The small molecule below binds the protein below.
Small molecule (SMILES): Nc1ncnc2c1ncn2[C@@H]1O[C@H](COP(=O)(O)OP(=O)(O)OP(O)(O)=S)[C@@H](O)[C@H]1O

Binding-site contacts:
Ligand atom C8 contacts residue TYR118 of chain 6.A at 3.5 Å (hydrophobic).
Ligand atom N3 contacts residue GLY281 of chain 6.A at 3.1 Å (h-bond).
Ligand atom O4' contacts residue TYR118 of chain 6.A at 3.3 Å (h-bond).
Ligand atom O1A contacts residue THR88 of chain 6.A at 3.5 Å.
Ligand atom C2' contacts residue TYR280 of chain 6.A at 3.5 Å (hydrophobic).
Ligand atom N6 contacts residue ASP115 of chain 6.A at 2.8 Å (salt-bridge).
Ligand atom C4 contacts residue TYR118 of chain 6.A at 3.6 Å (hydrophobic).
Ligand atom O3A contacts residue SER84 of chain 6.A at 3.2 Å.
Ligand atom N6 contacts residue TYR118 of chain 6.A at 3.6 Å.
Ligand atom O2B contacts residue THR88 of chain 6.A at 2.6 Å (h-bond).
Ligand atom C2 contacts residue GLY281 of chain 6.A at 3.5 Å.
Ligand atom O1B contacts residue GLY85 of chain 6.A at 3.0 Å (h-bond).
Ligand atom PB contacts residue LYS87 of chain 6.A at 3.6 Å.
Ligand atom PG contacts residue SER84 of chain 6.A at 3.6 Å.
Ligand atom O4' contacts residue THR89 of chain 6.A at 3.6 Å.
Ligand atom N7 contacts residue TYR118 of chain 6.A at 3.4 Å.
Ligand atom C5 contacts residue TYR118 of chain 6.A at 3.4 Å (hydrophobic).
Ligand atom O2A contacts residue THR89 of chain 6.A at 3.0 Å (h-bond).
Ligand atom C2 contacts residue TYR280 of chain 6.A at 3.4 Å (hydrophobic).
Ligand atom N3 contacts residue TYR280 of chain 6.A at 3.3 Å.
Ligand atom O3B contacts residue GLU83 of chain 6.A at 3.4 Å.
Ligand atom O2A contacts residue THR88 of chain 6.A at 3.5 Å (h-bond).
Ligand atom O3B contacts residue SER84 of chain 6.A at 2.6 Å (h-bond).
Ligand atom O1B contacts residue GLY86 of chain 6.A at 2.6 Å (h-bond).
Ligand atom O3G contacts residue THR88 of chain 6.A at 3.0 Å (h-bond).
Ligand atom O3' contacts residue LYS242 of chain 6.A at 2.8 Å (salt-bridge).
Ligand atom O3G contacts residue GLN209 of chain 6.A at 3.6 Å.
Ligand atom O2G contacts residue GLN209 of chain 6.A at 3.0 Å (h-bond).
Ligand atom PB contacts residue SER84 of chain 6.A at 3.5 Å.
Ligand atom C1' contacts residue TYR118 of chain 6.A at 3.6 Å (hydrophobic).
Ligand atom O1B contacts residue LYS87 of chain 6.A at 2.8 Å (salt-bridge).
Ligand atom O3B contacts residue LYS87 of chain 6.A at 3.3 Å (salt-bridge).
Ligand atom C5' contacts residue SER84 of chain 6.A at 3.5 Å.
Ligand atom C6 contacts residue TYR118 of chain 6.A at 3.5 Å (hydrophobic).
Ligand atom O2G contacts residue GLU83 of chain 6.A at 3.1 Å.
Ligand atom O2A contacts residue GLY86 of chain 6.A at 3.1 Å.
Ligand atom N9 contacts residue TYR118 of chain 6.A at 3.6 Å.
Ligand atom O2' contacts residue TYR280 of chain 6.A at 3.6 Å.
Ligand atom O3A contacts residue GLY86 of chain 6.A at 3.5 Å (h-bond).
Ligand atom PB contacts residue GLY86 of chain 6.A at 3.6 Å.

Sequence of chain 6.A:
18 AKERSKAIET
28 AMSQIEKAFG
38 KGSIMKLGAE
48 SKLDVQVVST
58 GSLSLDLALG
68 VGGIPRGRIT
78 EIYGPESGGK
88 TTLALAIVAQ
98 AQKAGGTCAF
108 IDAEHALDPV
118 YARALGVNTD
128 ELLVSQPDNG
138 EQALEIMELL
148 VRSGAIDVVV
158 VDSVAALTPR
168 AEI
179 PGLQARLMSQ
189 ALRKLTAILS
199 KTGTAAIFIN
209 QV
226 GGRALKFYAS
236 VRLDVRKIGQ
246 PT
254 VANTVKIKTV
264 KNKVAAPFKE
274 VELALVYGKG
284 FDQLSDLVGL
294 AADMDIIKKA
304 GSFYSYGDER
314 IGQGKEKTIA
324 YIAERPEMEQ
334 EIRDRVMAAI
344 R